The protein below binds the small molecule below.
Small molecule (SMILES): NC[C@H]1O[C@H](O[C@H]2[C@H](O)[C@@H](O[C@H]3O[C@H](CO)[C@@H](O)[C@H](N)[C@H]3O)[C@H](N)C[C@@H]2N)[C@H](O)[C@@H](O)[C@@H]1O

Sequence of chain 1.B:
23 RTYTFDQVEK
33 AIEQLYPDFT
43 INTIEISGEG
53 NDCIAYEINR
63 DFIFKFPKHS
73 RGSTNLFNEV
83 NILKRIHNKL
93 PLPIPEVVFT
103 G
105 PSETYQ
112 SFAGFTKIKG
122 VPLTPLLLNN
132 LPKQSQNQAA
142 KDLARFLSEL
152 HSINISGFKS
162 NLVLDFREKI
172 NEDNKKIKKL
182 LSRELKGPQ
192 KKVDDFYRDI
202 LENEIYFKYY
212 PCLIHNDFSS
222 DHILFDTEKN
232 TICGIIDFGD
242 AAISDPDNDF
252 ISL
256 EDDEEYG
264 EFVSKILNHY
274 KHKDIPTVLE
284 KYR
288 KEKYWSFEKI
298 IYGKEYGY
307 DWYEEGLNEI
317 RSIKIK

Binding-site contacts:
Ligand atom C15 contacts residue ASP241 of chain 1.B at 3.3 Å.
Ligand atom C16 contacts residue ASP241 of chain 1.B at 3.9 Å.
Ligand atom N2 contacts residue GLU260 of chain 1.B at 3.0 Å (salt-bridge).
Ligand atom C2 contacts residue TRP292 of chain 1.B at 3.5 Å (hydrophobic).
Ligand atom N2 contacts residue GLU259 of chain 1.B at 3.2 Å (salt-bridge).
Ligand atom C12 contacts residue GLU260 of chain 1.B at 3.6 Å.
Ligand atom O13 contacts residue ASP218 of chain 1.B at 3.5 Å (salt-bridge).
Ligand atom N4 contacts residue ASP218 of chain 1.B at 3.3 Å (salt-bridge).
Ligand atom C7 contacts residue SER220 of chain 1.B at 3.6 Å.
Ligand atom C7 contacts residue ASP218 of chain 1.B at 3.6 Å.
Ligand atom C16 contacts residue TYR299 of chain 1.B at 4.0 Å (hydrophobic).
Ligand atom C14 contacts residue ASP218 of chain 1.B at 4.0 Å.
Ligand atom N3 contacts residue SER220 of chain 1.B at 3.0 Å (h-bond).
Ligand atom N1 contacts residue GLU259 of chain 1.B at 2.7 Å (salt-bridge).
Ligand atom O11 contacts residue ASP218 of chain 1.B at 3.7 Å.
Ligand atom C11 contacts residue GLU256 of chain 1.B at 4.0 Å.
Ligand atom O10 contacts residue TRP292 of chain 1.B at 4.1 Å.
Ligand atom C11 contacts residue GLU259 of chain 1.B at 4.0 Å.
Ligand atom N2 contacts residue GLU256 of chain 1.B at 2.8 Å (salt-bridge).
Ligand atom N3 contacts residue HIS223 of chain 1.B at 3.9 Å.
Ligand atom C3 contacts residue GLU256 of chain 1.B at 3.5 Å.
Ligand atom O15 contacts residue TRP292 of chain 1.B at 3.0 Å.
Ligand atom C11 contacts residue GLU260 of chain 1.B at 3.9 Å.
Ligand atom C12 contacts residue SER220 of chain 1.B at 3.7 Å.
Ligand atom O7 contacts residue GLU256 of chain 1.B at 3.9 Å.
Ligand atom O9 contacts residue GLU256 of chain 1.B at 3.9 Å.
Ligand atom O14 contacts residue ASP241 of chain 1.B at 3.3 Å (salt-bridge).
Ligand atom C18 contacts residue TYR299 of chain 1.B at 4.1 Å (hydrophobic).
Ligand atom C5 contacts residue GLU259 of chain 1.B at 3.4 Å.
Ligand atom C10 contacts residue GLU259 of chain 1.B at 3.9 Å.
Ligand atom N3 contacts residue ASP218 of chain 1.B at 3.6 Å.
Ligand atom C6 contacts residue GLU259 of chain 1.B at 3.2 Å.
Ligand atom C15 contacts residue ASP218 of chain 1.B at 3.3 Å.
Ligand atom O6 contacts residue TRP292 of chain 1.B at 3.5 Å.
Ligand atom N3 contacts residue ASP222 of chain 1.B at 3.3 Å (salt-bridge).
Ligand atom O5 contacts residue TRP292 of chain 1.B at 3.4 Å.
Ligand atom O8 contacts residue GLU256 of chain 1.B at 4.1 Å.
Ligand atom N4 contacts residue ASP241 of chain 1.B at 2.4 Å (salt-bridge).
Ligand atom O6 contacts residue GLU256 of chain 1.B at 3.5 Å (salt-bridge).
Ligand atom C1 contacts residue TRP292 of chain 1.B at 3.5 Å (hydrophobic).